The small molecule below binds the protein below.
Small molecule (SMILES): OC[C@H]1O[C@@H](O)[C@H](F)[C@@H](O)[C@@H]1O

Sequence of chain 1.E:
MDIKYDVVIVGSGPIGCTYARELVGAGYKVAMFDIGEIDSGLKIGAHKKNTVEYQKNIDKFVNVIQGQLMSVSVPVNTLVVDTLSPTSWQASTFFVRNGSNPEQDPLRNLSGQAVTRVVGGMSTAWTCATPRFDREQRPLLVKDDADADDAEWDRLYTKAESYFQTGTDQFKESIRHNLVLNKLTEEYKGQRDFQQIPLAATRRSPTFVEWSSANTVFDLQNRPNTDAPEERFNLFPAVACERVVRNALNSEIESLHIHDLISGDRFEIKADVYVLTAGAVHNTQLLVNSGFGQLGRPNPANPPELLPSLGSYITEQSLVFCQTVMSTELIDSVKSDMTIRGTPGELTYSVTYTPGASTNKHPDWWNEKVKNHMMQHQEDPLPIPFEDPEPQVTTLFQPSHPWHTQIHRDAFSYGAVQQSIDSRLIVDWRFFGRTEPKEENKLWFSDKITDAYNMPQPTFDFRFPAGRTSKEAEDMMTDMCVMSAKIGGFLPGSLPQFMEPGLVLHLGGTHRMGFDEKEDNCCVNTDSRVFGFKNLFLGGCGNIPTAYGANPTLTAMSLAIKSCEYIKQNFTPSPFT

Binding-site contacts:
Ligand atom C3 contacts residue FAD1 of chain 1.R at 3.2 Å.
Ligand atom O5 contacts residue ASP452 of chain 1.E at 4.3 Å.
Ligand atom C4 contacts residue PHE474 of chain 1.E at 4.3 Å (hydrophobic).
Ligand atom C2 contacts residue PHE474 of chain 1.E at 3.9 Å (hydrophobic).
Ligand atom O1 contacts residue ARG472 of chain 1.E at 2.9 Å.
Ligand atom O3 contacts residue ASN593 of chain 1.E at 2.8 Å (h-bond).
Ligand atom C2 contacts residue THR169 of chain 1.E at 4.1 Å.
Ligand atom O3 contacts residue HIS548 of chain 1.E at 2.3 Å (h-bond).
Ligand atom C1 contacts residue PHE474 of chain 1.E at 4.2 Å (hydrophobic).
Ligand atom O1 contacts residue ASP452 of chain 1.E at 3.1 Å (salt-bridge).
Ligand atom C1 contacts residue THR169 of chain 1.E at 3.9 Å.
Ligand atom C4 contacts residue FAD1 of chain 1.R at 3.8 Å.
Ligand atom O4 contacts residue VAL546 of chain 1.E at 2.8 Å (h-bond).
Ligand atom O3 contacts residue FAD1 of chain 1.R at 3.2 Å.
Ligand atom C2 contacts residue ASN593 of chain 1.E at 3.7 Å.
Ligand atom F2 contacts residue GLN448 of chain 1.E at 2.8 Å.
Ligand atom O5 contacts residue ARG472 of chain 1.E at 4.0 Å.
Ligand atom C5 contacts residue VAL546 of chain 1.E at 3.9 Å (hydrophobic).
Ligand atom C6 contacts residue LEU545 of chain 1.E at 3.6 Å (hydrophobic).
Ligand atom C3 contacts residue HIS548 of chain 1.E at 3.4 Å.
Ligand atom F2 contacts residue FAD1 of chain 1.R at 3.2 Å.
Ligand atom C6 contacts residue VAL546 of chain 1.E at 3.5 Å (hydrophobic).
Ligand atom C2 contacts residue GLN448 of chain 1.E at 3.6 Å.
Ligand atom C3 contacts residue ASN593 of chain 1.E at 3.7 Å.
Ligand atom C1 contacts residue ARG472 of chain 1.E at 3.9 Å.
Ligand atom O4 contacts residue HIS548 of chain 1.E at 3.5 Å (h-bond).
Ligand atom C1 contacts residue GLN448 of chain 1.E at 4.0 Å.
Ligand atom C1 contacts residue ASP452 of chain 1.E at 3.8 Å.
Ligand atom C2 contacts residue FAD1 of chain 1.R at 4.0 Å.
Ligand atom O1 contacts residue HIS450 of chain 1.E at 3.5 Å.
Ligand atom F2 contacts residue THR169 of chain 1.E at 3.5 Å.
Ligand atom F2 contacts residue ASN593 of chain 1.E at 3.2 Å.
Ligand atom O6 contacts residue LEU545 of chain 1.E at 3.9 Å.
Ligand atom F2 contacts residue ALA171 of chain 1.E at 4.1 Å.
Ligand atom C4 contacts residue HIS548 of chain 1.E at 3.5 Å.
Ligand atom C4 contacts residue VAL546 of chain 1.E at 3.3 Å (hydrophobic).
Ligand atom O4 contacts residue FAD1 of chain 1.R at 3.1 Å.
Ligand atom O1 contacts residue GLN448 of chain 1.E at 3.3 Å (h-bond).
Ligand atom O1 contacts residue PHE474 of chain 1.E at 4.1 Å.
Ligand atom C3 contacts residue PHE474 of chain 1.E at 4.3 Å (hydrophobic).